Sequence of chain 22.A:
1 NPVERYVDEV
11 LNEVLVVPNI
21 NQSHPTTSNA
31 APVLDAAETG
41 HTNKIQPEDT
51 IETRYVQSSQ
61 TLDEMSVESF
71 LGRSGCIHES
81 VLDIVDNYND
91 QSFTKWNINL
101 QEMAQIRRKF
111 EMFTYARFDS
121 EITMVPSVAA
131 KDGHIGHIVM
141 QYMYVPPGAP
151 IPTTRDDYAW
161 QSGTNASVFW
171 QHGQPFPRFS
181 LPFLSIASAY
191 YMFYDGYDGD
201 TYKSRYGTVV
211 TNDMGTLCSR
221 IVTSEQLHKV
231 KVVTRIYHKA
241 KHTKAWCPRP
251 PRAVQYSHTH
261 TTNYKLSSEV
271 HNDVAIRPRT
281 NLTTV

The small molecule below binds the protein below.
Small molecule (SMILES): Cc1cc(CCCOc2c(C)cc(-c3coc(C)n3)cc2C)on1

Sequence of chain 22.C:
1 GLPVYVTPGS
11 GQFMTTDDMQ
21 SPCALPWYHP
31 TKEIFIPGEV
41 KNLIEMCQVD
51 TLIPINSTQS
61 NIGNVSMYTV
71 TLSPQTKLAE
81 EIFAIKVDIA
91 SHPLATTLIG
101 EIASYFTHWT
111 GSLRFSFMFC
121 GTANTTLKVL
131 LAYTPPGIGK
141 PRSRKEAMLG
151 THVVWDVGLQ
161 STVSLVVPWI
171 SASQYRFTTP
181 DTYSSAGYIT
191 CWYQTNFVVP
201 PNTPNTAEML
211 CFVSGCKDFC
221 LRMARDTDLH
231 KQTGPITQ

Binding-site contacts:
Ligand atom O5A contacts residue TYR144 of chain 22.A at 3.1 Å.
Ligand atom C2B contacts residue ILE98 of chain 22.A at 3.9 Å (hydrophobic).
Ligand atom C3 contacts residue LEU100 of chain 22.A at 3.9 Å (hydrophobic).
Ligand atom C5B contacts residue LEU181 of chain 22.A at 3.3 Å (hydrophobic).
Ligand atom N2 contacts residue MET214 of chain 22.A at 3.8 Å.
Ligand atom C6B contacts residue LEU181 of chain 22.A at 3.3 Å (hydrophobic).
Ligand atom CM3 contacts residue TYR190 of chain 22.A at 3.9 Å (hydrophobic).
Ligand atom CM6 contacts residue LEU184 of chain 22.A at 3.4 Å (hydrophobic).
Ligand atom C6B contacts residue ILE98 of chain 22.A at 3.6 Å (hydrophobic).
Ligand atom C4A contacts residue TYR144 of chain 22.A at 3.8 Å (hydrophobic).
Ligand atom N2 contacts residue LEU100 of chain 22.A at 3.8 Å.
Ligand atom C4B contacts residue LEU181 of chain 22.A at 3.8 Å (hydrophobic).
Ligand atom O1 contacts residue LEU100 of chain 22.A at 4.0 Å.
Ligand atom CM4 contacts residue TYR142 of chain 22.A at 3.1 Å (hydrophobic).
Ligand atom O5A contacts residue ALA166 of chain 22.A at 3.9 Å.
Ligand atom CM6 contacts residue TYR144 of chain 22.A at 3.7 Å (hydrophobic).
Ligand atom O5A contacts residue PHE179 of chain 22.A at 3.7 Å.
Ligand atom CM2 contacts residue ILE236 of chain 22.A at 4.0 Å (hydrophobic).
Ligand atom C2A contacts residue PHE179 of chain 22.A at 3.3 Å (hydrophobic).
Ligand atom C4 contacts residue TYR190 of chain 22.A at 3.8 Å (hydrophobic).
Ligand atom CM6 contacts residue LEU181 of chain 22.A at 3.7 Å (hydrophobic).
Ligand atom C1C contacts residue MET214 of chain 22.A at 3.7 Å (hydrophobic).
Ligand atom C4B contacts residue PHE179 of chain 22.A at 3.9 Å (hydrophobic).
Ligand atom CM2 contacts residue ILE122 of chain 22.A at 3.7 Å (hydrophobic).
Ligand atom C1B contacts residue ILE98 of chain 22.A at 3.6 Å (hydrophobic).
Ligand atom C5B contacts residue TYR144 of chain 22.A at 3.6 Å (hydrophobic).
Ligand atom C2A contacts residue TYR144 of chain 22.A at 3.7 Å (hydrophobic).
Ligand atom C2B contacts residue ILE122 of chain 22.A at 3.9 Å (hydrophobic).
Ligand atom CM4 contacts residue PHE179 of chain 22.A at 3.9 Å (hydrophobic).
Ligand atom C1A contacts residue TYR144 of chain 22.A at 3.1 Å (hydrophobic).
Ligand atom C1A contacts residue PHE179 of chain 22.A at 3.5 Å (hydrophobic).
Ligand atom O1B contacts residue ILE98 of chain 22.A at 2.9 Å.
Ligand atom N3A contacts residue PHE179 of chain 22.A at 3.0 Å.
Ligand atom C1B contacts residue LEU181 of chain 22.A at 3.8 Å (hydrophobic).
Ligand atom C4A contacts residue PHE179 of chain 22.A at 3.3 Å (hydrophobic).
Ligand atom C5 contacts residue MET214 of chain 22.A at 3.6 Å (hydrophobic).
Ligand atom O1 contacts residue MET214 of chain 22.A at 3.2 Å.
Ligand atom C2C contacts residue ILE98 of chain 22.A at 4.0 Å (hydrophobic).
Ligand atom CM4 contacts residue VAL168 of chain 22.A at 3.5 Å (hydrophobic).
Ligand atom N3A contacts residue LEU217 of chain 22.A at 3.4 Å.